Sequence of chain 1.B:
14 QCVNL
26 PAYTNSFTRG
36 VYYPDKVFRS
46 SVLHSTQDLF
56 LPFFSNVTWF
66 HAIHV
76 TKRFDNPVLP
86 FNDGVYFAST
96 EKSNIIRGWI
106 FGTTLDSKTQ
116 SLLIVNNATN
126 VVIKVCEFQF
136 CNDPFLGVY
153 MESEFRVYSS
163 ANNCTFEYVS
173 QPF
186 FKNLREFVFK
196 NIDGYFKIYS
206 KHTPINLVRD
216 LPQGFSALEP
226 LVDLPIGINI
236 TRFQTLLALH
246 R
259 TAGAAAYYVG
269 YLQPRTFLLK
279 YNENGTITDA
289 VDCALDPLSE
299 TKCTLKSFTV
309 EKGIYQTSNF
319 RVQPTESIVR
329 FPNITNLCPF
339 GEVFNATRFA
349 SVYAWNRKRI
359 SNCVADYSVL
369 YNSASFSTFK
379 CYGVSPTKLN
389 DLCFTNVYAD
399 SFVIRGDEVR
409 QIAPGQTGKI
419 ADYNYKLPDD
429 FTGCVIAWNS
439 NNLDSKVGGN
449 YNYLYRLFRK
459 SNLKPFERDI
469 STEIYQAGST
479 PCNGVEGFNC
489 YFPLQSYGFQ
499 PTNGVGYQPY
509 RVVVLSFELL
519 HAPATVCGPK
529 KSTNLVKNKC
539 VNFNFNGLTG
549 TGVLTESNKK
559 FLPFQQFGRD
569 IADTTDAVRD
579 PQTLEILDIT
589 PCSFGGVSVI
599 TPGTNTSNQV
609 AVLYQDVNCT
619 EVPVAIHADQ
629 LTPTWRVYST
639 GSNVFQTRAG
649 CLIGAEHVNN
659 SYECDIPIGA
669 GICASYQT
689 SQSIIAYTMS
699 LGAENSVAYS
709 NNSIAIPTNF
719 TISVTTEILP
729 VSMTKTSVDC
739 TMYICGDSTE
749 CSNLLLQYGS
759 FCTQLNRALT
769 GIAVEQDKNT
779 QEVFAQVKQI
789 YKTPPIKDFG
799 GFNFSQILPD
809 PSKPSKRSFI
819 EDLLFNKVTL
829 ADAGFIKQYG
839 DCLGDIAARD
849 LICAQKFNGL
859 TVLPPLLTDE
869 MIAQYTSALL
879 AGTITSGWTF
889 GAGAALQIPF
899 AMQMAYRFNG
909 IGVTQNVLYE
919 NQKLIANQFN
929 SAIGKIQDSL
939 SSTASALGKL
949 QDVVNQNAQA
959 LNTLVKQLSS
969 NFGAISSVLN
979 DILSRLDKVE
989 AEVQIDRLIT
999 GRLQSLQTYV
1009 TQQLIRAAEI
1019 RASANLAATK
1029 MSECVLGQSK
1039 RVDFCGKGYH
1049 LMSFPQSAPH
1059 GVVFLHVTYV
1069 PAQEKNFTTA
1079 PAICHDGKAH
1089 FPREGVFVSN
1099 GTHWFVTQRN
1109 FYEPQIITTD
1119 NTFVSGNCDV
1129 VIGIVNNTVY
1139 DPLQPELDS

Binding-site contacts:
Ligand atom O5 contacts residue ASN17 of chain 1.B at 2.3 Å (h-bond).
Ligand atom C4 contacts residue ASN137 of chain 1.B at 4.2 Å.
Ligand atom C1 contacts residue ASN17 of chain 1.B at 1.5 Å.
Ligand atom O7 contacts residue ASN17 of chain 1.B at 4.2 Å.
Ligand atom C2 contacts residue ASN17 of chain 1.B at 2.6 Å.
Ligand atom N2 contacts residue ASN17 of chain 1.B at 3.0 Å.
Ligand atom C1 contacts residue ASN137 of chain 1.B at 3.2 Å.
Ligand atom C5 contacts residue ASN137 of chain 1.B at 3.8 Å.
Ligand atom C7 contacts residue ASN17 of chain 1.B at 3.6 Å.
Ligand atom O5 contacts residue ASN137 of chain 1.B at 3.9 Å.
Ligand atom C5 contacts residue ASN17 of chain 1.B at 3.6 Å.
Ligand atom C8 contacts residue ASN17 of chain 1.B at 4.0 Å.
Ligand atom C4 contacts residue ASN17 of chain 1.B at 4.3 Å.
Ligand atom C3 contacts residue ASN137 of chain 1.B at 3.6 Å.
Ligand atom C3 contacts residue ASN17 of chain 1.B at 3.9 Å.
Ligand atom C8 contacts residue CYS15 of chain 1.B at 3.6 Å (hydrophobic).
Ligand atom C2 contacts residue ASN137 of chain 1.B at 3.6 Å.
Ligand atom N2 contacts residue ASN137 of chain 1.B at 3.5 Å (h-bond).

This small molecule binds to this protein.
Small molecule (SMILES): CC(=O)N[C@@H]1[C@@H](O)[C@H](O)[C@@H](CO)O[C@H]1O